Sequence of chain 1.A:
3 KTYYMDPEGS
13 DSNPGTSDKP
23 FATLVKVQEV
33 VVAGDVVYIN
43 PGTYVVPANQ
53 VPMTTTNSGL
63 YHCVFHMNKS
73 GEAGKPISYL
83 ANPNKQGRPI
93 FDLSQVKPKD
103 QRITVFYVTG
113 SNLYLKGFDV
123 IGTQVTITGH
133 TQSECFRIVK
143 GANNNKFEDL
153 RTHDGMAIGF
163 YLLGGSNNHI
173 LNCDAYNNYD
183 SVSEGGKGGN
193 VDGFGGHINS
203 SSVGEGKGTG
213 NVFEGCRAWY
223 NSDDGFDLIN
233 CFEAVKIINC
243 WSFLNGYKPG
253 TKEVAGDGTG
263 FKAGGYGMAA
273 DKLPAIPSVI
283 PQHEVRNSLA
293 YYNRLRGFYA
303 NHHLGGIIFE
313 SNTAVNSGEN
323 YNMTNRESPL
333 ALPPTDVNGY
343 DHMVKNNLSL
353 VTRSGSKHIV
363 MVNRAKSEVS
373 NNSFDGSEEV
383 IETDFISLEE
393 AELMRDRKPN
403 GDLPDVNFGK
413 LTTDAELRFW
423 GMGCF

A small-molecule ligand and the protein it binds are described below.
Small molecule (SMILES): C[C@@H]1O[C@H](O[C@@H]2[C@H](O)[C@@H](O)[C@H](O)O[C@@H]2C(=O)O)[C@H](O[C@H]2OC(C(=O)O)=C[C@H](O)[C@H]2O)[C@H](O)[C@H]1O

Binding-site contacts:
Ligand atom C6 contacts residue MET270 of chain 1.A at 3.4 Å (hydrophobic).
Ligand atom O6B contacts residue ASP229 of chain 1.A at 3.0 Å (salt-bridge).
Ligand atom C6 contacts residue ASP229 of chain 1.A at 3.2 Å.
Ligand atom O6B contacts residue ASP225 of chain 1.A at 3.0 Å (salt-bridge).
Ligand atom O6B contacts residue HIS304 of chain 1.A at 3.0 Å (h-bond).
Ligand atom O6B contacts residue ASP259 of chain 1.A at 3.6 Å (salt-bridge).
Ligand atom O4 contacts residue ASN303 of chain 1.A at 3.3 Å (h-bond).
Ligand atom C6 contacts residue CA1 of chain 1.E at 3.4 Å.
Ligand atom O6B contacts residue TYR301 of chain 1.A at 3.8 Å.
Ligand atom C6 contacts residue TYR301 of chain 1.A at 3.8 Å (hydrophobic).
Ligand atom C5 contacts residue RAM1 of chain 1.B at 3.5 Å.
Ligand atom O6A contacts residue RAM1 of chain 1.B at 3.7 Å.
Ligand atom C2 contacts residue ASP259 of chain 1.A at 3.6 Å.
Ligand atom O6A contacts residue CA1 of chain 1.D at 3.7 Å.
Ligand atom O6B contacts residue CA1 of chain 1.D at 2.4 Å.
Ligand atom O5 contacts residue CA1 of chain 1.E at 2.4 Å.
Ligand atom C6 contacts residue CA1 of chain 1.D at 3.4 Å.
Ligand atom O6A contacts residue TYR301 of chain 1.A at 3.0 Å (h-bond).
Ligand atom O4 contacts residue ILE231 of chain 1.A at 3.8 Å.
Ligand atom C1 contacts residue ASP259 of chain 1.A at 3.3 Å.
Ligand atom C3 contacts residue RAM1 of chain 1.B at 3.4 Å.
Ligand atom C4 contacts residue RAM1 of chain 1.B at 3.0 Å.
Ligand atom O3 contacts residue RAM1 of chain 1.B at 2.7 Å (h-bond).
Ligand atom O2 contacts residue ASP259 of chain 1.A at 3.8 Å.
Ligand atom C3 contacts residue ASN303 of chain 1.A at 3.2 Å.
Ligand atom O6B contacts residue CA1 of chain 1.E at 2.9 Å.
Ligand atom O6A contacts residue ARG298 of chain 1.A at 3.2 Å (salt-bridge).
Ligand atom O6A contacts residue ILE231 of chain 1.A at 3.3 Å.
Ligand atom O6B contacts residue ASP226 of chain 1.A at 3.4 Å (salt-bridge).
Ligand atom O4 contacts residue HIS304 of chain 1.A at 3.3 Å.
Ligand atom C5 contacts residue CA1 of chain 1.E at 3.2 Å.
Ligand atom C1 contacts residue CA1 of chain 1.E at 3.5 Å.
Ligand atom O3 contacts residue ILE231 of chain 1.A at 3.7 Å.
Ligand atom O6A contacts residue ASP229 of chain 1.A at 2.7 Å (salt-bridge).
Ligand atom O3 contacts residue ASN303 of chain 1.A at 3.0 Å (h-bond).
Ligand atom O5 contacts residue ASP259 of chain 1.A at 2.9 Å (salt-bridge).
Ligand atom C5 contacts residue HIS304 of chain 1.A at 3.7 Å.
Ligand atom C6 contacts residue ARG298 of chain 1.A at 3.8 Å.
Ligand atom O5 contacts residue ARG298 of chain 1.A at 3.4 Å (salt-bridge).
Ligand atom O1 contacts residue LEU297 of chain 1.A at 3.2 Å.